This protein binds this small molecule.
Small molecule (SMILES): CC(=O)N[C@@H]1[C@@H](O)[C@H](O)[C@@H](CO)O[C@H]1O

Sequence of chain 1.F:
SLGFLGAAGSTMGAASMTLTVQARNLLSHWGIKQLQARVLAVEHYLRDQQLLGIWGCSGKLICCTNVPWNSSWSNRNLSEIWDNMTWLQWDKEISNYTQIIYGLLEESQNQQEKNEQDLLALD

Binding-site contacts:
Ligand atom O7 contacts residue TYR127 of chain 1.F at 3.9 Å.
Ligand atom C2 contacts residue ASN126 of chain 1.F at 2.6 Å.
Ligand atom O7 contacts residue ASN126 of chain 1.F at 4.1 Å.
Ligand atom C7 contacts residue TYR127 of chain 1.F at 4.4 Å (hydrophobic).
Ligand atom C1 contacts residue ASN126 of chain 1.F at 1.5 Å.
Ligand atom C8 contacts residue GLU123 of chain 1.F at 3.6 Å.
Ligand atom O5 contacts residue ASN126 of chain 1.F at 2.4 Å (h-bond).
Ligand atom C4 contacts residue ASN126 of chain 1.F at 4.3 Å.
Ligand atom C8 contacts residue TYR127 of chain 1.F at 4.3 Å (hydrophobic).
Ligand atom C7 contacts residue ASN126 of chain 1.F at 3.3 Å.
Ligand atom C5 contacts residue ASN126 of chain 1.F at 3.8 Å.
Ligand atom C8 contacts residue ASN126 of chain 1.F at 3.7 Å.
Ligand atom N2 contacts residue ASN126 of chain 1.F at 2.7 Å (h-bond).
Ligand atom C3 contacts residue ASN126 of chain 1.F at 3.9 Å.